Sequence of chain 2.B:
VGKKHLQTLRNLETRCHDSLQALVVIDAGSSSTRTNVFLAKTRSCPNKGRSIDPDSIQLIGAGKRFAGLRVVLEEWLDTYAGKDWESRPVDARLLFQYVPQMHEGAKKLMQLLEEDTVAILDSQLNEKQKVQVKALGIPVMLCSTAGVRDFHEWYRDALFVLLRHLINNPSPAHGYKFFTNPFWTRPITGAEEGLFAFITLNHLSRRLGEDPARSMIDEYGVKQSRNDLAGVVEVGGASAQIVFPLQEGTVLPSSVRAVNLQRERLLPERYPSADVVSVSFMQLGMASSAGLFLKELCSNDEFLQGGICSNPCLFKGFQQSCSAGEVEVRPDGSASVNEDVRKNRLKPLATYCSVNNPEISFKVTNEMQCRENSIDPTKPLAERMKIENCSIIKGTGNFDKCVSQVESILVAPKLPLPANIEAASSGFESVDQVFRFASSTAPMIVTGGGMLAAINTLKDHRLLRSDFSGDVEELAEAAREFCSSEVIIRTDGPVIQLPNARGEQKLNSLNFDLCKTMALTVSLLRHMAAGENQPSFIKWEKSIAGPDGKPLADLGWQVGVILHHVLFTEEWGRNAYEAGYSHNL

Binding-site contacts:
Ligand atom C4 contacts residue GLY469 of chain 2.B at 3.8 Å.
Ligand atom N3B contacts residue SER49 of chain 2.B at 2.9 Å (h-bond).
Ligand atom PG contacts residue MG1 of chain 2.H at 3.4 Å.
Ligand atom O1B contacts residue SER50 of chain 2.B at 2.8 Å (h-bond).
Ligand atom O1G contacts residue ALA257 of chain 2.B at 3.4 Å (h-bond).
Ligand atom O3G contacts residue ALA165 of chain 2.B at 3.0 Å (h-bond).
Ligand atom O1A contacts residue SER50 of chain 2.B at 3.7 Å.
Ligand atom O5' contacts residue GLY255 of chain 2.B at 3.7 Å.
Ligand atom O1B contacts residue ARG53 of chain 2.B at 3.1 Å (salt-bridge).
Ligand atom O2A contacts residue MG1 of chain 2.H at 3.5 Å.
Ligand atom N1 contacts residue ALA472 of chain 2.B at 3.7 Å.
Ligand atom N3B contacts residue GLY256 of chain 2.B at 3.3 Å (h-bond).
Ligand atom O2B contacts residue ARG53 of chain 2.B at 2.9 Å (salt-bridge).
Ligand atom PG contacts residue THR164 of chain 2.B at 3.5 Å.
Ligand atom O4' contacts residue MET305 of chain 2.B at 3.3 Å.
Ligand atom O3G contacts residue THR164 of chain 2.B at 2.6 Å (h-bond).
Ligand atom C5 contacts residue GLY469 of chain 2.B at 3.7 Å.
Ligand atom O2G contacts residue THR164 of chain 2.B at 3.2 Å (h-bond).
Ligand atom N3B contacts residue ALA257 of chain 2.B at 3.8 Å.
Ligand atom O3G contacts residue SER49 of chain 2.B at 3.2 Å (h-bond).
Ligand atom PB contacts residue ARG53 of chain 2.B at 3.7 Å.
Ligand atom N7 contacts residue GLY468 of chain 2.B at 3.8 Å.
Ligand atom O3G contacts residue GLY166 of chain 2.B at 3.6 Å.
Ligand atom O5' contacts residue GLY256 of chain 2.B at 3.5 Å (h-bond).
Ligand atom O2G contacts residue MG1 of chain 2.H at 1.9 Å.
Ligand atom O1G contacts residue GLY256 of chain 2.B at 3.5 Å (h-bond).
Ligand atom PB contacts residue SER49 of chain 2.B at 3.7 Å.
Ligand atom O3A contacts residue SER50 of chain 2.B at 3.5 Å (h-bond).
Ligand atom O1A contacts residue ARG53 of chain 2.B at 3.8 Å.
Ligand atom O1G contacts residue SER258 of chain 2.B at 3.2 Å (h-bond).
Ligand atom O1A contacts residue ARG84 of chain 2.B at 2.7 Å (salt-bridge).
Ligand atom N6 contacts residue ALA472 of chain 2.B at 3.5 Å.
Ligand atom PB contacts residue MG1 of chain 2.H at 3.7 Å.
Ligand atom O1B contacts residue SER49 of chain 2.B at 3.0 Å (h-bond).
Ligand atom C2 contacts residue LEU529 of chain 2.B at 3.5 Å (hydrophobic).
Ligand atom O1G contacts residue GLY255 of chain 2.B at 3.8 Å.
Ligand atom O2G contacts residue GLU212 of chain 2.B at 3.2 Å (salt-bridge).
Ligand atom O3A contacts residue GLY256 of chain 2.B at 3.1 Å (h-bond).
Ligand atom O2B contacts residue MG1 of chain 2.H at 2.4 Å.
Ligand atom O1B contacts residue GLY48 of chain 2.B at 3.4 Å.

This small molecule binds to this protein.
Small molecule (SMILES): Nc1ncnc2c1ncn2[C@@H]1O[C@H](CO[P](=O)(O)O[P](=O)(O)NP(=O)(O)O)[C@@H](O)[C@H]1O